Binding-site contacts:
Ligand atom C1 contacts residue ASN377 of chain 1.A at 1.5 Å.
Ligand atom C6 contacts residue GLU361 of chain 1.A at 3.6 Å.
Ligand atom O6 contacts residue ASN366 of chain 1.A at 3.3 Å.
Ligand atom C8 contacts residue ASN377 of chain 1.A at 4.0 Å.
Ligand atom C5 contacts residue ASN377 of chain 1.A at 3.7 Å.
Ligand atom C7 contacts residue ASN377 of chain 1.A at 3.1 Å.
Ligand atom C3 contacts residue ASN377 of chain 1.A at 3.6 Å.
Ligand atom C4 contacts residue ASN377 of chain 1.A at 4.1 Å.
Ligand atom O7 contacts residue ASN377 of chain 1.A at 3.5 Å (h-bond).
Ligand atom C7 contacts residue GLN359 of chain 1.A at 4.2 Å.
Ligand atom C4 contacts residue ASN366 of chain 1.A at 4.4 Å.
Ligand atom C5 contacts residue ASN366 of chain 1.A at 4.0 Å.
Ligand atom O7 contacts residue GLN359 of chain 1.A at 3.1 Å (h-bond).
Ligand atom O6 contacts residue GLU361 of chain 1.A at 3.1 Å (salt-bridge).
Ligand atom N2 contacts residue ASN377 of chain 1.A at 2.5 Å (h-bond).
Ligand atom O5 contacts residue ASN377 of chain 1.A at 2.5 Å (h-bond).
Ligand atom C1 contacts residue ASN366 of chain 1.A at 3.1 Å.
Ligand atom C7 contacts residue LYS368 of chain 1.A at 4.2 Å.
Ligand atom O5 contacts residue ASN366 of chain 1.A at 2.8 Å (h-bond).
Ligand atom C2 contacts residue ASN366 of chain 1.A at 3.6 Å.
Ligand atom C8 contacts residue LYS368 of chain 1.A at 3.9 Å.
Ligand atom O3 contacts residue GLN359 of chain 1.A at 4.4 Å.
Ligand atom C2 contacts residue GLN359 of chain 1.A at 4.1 Å.
Ligand atom C2 contacts residue ASN377 of chain 1.A at 2.1 Å.
Ligand atom C6 contacts residue ASN366 of chain 1.A at 4.4 Å.
Ligand atom O7 contacts residue LYS368 of chain 1.A at 3.7 Å.

A protein and the small-molecule ligand that binds it are described below.
Small molecule (SMILES): CC(=O)N[C@@H]1[C@@H](O)[C@H](O)[C@@H](CO)O[C@H]1O

Sequence of chain 1.A:
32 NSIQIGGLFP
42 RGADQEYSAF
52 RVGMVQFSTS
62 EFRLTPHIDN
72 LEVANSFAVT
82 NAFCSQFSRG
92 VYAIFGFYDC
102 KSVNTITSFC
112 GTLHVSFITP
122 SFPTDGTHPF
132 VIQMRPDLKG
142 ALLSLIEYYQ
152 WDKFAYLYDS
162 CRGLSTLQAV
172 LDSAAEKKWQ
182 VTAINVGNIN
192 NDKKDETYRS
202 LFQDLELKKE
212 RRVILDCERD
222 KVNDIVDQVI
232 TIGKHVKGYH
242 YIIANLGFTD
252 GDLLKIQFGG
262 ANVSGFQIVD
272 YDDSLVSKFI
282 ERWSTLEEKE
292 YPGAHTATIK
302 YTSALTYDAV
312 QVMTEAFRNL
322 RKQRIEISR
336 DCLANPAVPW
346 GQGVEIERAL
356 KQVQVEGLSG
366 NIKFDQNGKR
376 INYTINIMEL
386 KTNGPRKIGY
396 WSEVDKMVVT